Binding-site contacts:
Ligand atom O6 contacts residue TYR207 of chain 1.B at 2.5 Å (h-bond).
Ligand atom O1 contacts residue TRP96 of chain 1.B at 4.0 Å.
Ligand atom C1 contacts residue ASP48 of chain 1.B at 4.0 Å.
Ligand atom C2 contacts residue TRP96 of chain 1.B at 4.3 Å (hydrophobic).
Ligand atom O5 contacts residue TRP96 of chain 1.B at 3.8 Å.
Ligand atom C6 contacts residue TYR207 of chain 1.B at 3.5 Å (hydrophobic).
Ligand atom C6 contacts residue VAL209 of chain 1.B at 4.4 Å (hydrophobic).
Ligand atom O6 contacts residue VAL209 of chain 1.B at 3.6 Å.
Ligand atom O5 contacts residue TYR207 of chain 1.B at 4.4 Å.
Ligand atom C1 contacts residue TRP96 of chain 1.B at 4.5 Å (hydrophobic).
Ligand atom C3 contacts residue TRP96 of chain 1.B at 3.8 Å (hydrophobic).
Ligand atom C4 contacts residue TRP96 of chain 1.B at 4.2 Å (hydrophobic).
Ligand atom O6 contacts residue TRP96 of chain 1.B at 4.1 Å.
Ligand atom O1 contacts residue VAL209 of chain 1.B at 4.1 Å.
Ligand atom C4 contacts residue LYS55 of chain 1.B at 3.9 Å.
Ligand atom C3 contacts residue LYS55 of chain 1.B at 3.9 Å.
Ligand atom O4 contacts residue LYS55 of chain 1.B at 3.2 Å (salt-bridge).
Ligand atom O2 contacts residue TRP96 of chain 1.B at 3.6 Å.
Ligand atom O3 contacts residue ASN52 of chain 1.B at 2.4 Å (h-bond).
Ligand atom C3 contacts residue ASN52 of chain 1.B at 3.5 Å.
Ligand atom O4 contacts residue TRP96 of chain 1.B at 4.2 Å.
Ligand atom C5 contacts residue TYR207 of chain 1.B at 3.8 Å (hydrophobic).
Ligand atom C2 contacts residue ASP48 of chain 1.B at 3.4 Å.
Ligand atom C6 contacts residue TRP96 of chain 1.B at 4.5 Å (hydrophobic).
Ligand atom O2 contacts residue ASN52 of chain 1.B at 3.0 Å (h-bond).
Ligand atom C2 contacts residue ASN52 of chain 1.B at 4.0 Å.
Ligand atom O3 contacts residue LYS55 of chain 1.B at 2.9 Å (salt-bridge).
Ligand atom O5 contacts residue VAL209 of chain 1.B at 3.7 Å.
Ligand atom C1 contacts residue VAL209 of chain 1.B at 4.5 Å (hydrophobic).
Ligand atom O1 contacts residue ASP48 of chain 1.B at 4.0 Å.
Ligand atom C5 contacts residue TRP96 of chain 1.B at 3.6 Å (hydrophobic).
Ligand atom O2 contacts residue ASP48 of chain 1.B at 2.9 Å (salt-bridge).
Ligand atom O4 contacts residue LEU92 of chain 1.B at 3.6 Å.

Sequence of chain 1.B:
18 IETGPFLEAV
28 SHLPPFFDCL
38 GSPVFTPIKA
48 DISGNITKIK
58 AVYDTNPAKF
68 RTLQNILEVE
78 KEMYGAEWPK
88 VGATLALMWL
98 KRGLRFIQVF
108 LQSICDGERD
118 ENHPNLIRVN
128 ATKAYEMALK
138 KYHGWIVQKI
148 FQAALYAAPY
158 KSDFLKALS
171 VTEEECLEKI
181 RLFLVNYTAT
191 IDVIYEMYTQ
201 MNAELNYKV

The protein below binds the small molecule below.
Small molecule (SMILES): OC[C@H]1O[C@H](O)[C@H](O)[C@@H](O)[C@@H]1O